Binding-site contacts:
Ligand atom N2 contacts residue ASN67 of chain 41.E at 2.9 Å (h-bond).
Ligand atom O7 contacts residue ASN67 of chain 41.E at 4.5 Å.
Ligand atom C5 contacts residue ASN67 of chain 41.E at 3.7 Å.
Ligand atom O7 contacts residue PHE90 of chain 41.E at 3.4 Å.
Ligand atom O7 contacts residue ARG89 of chain 41.E at 3.8 Å.
Ligand atom C2 contacts residue ASN67 of chain 41.E at 2.5 Å.
Ligand atom O5 contacts residue ASN67 of chain 41.E at 2.4 Å (h-bond).
Ligand atom C4 contacts residue ASN67 of chain 41.E at 4.2 Å.
Ligand atom C7 contacts residue PHE90 of chain 41.E at 4.1 Å (hydrophobic).
Ligand atom C3 contacts residue ASN67 of chain 41.E at 3.8 Å.
Ligand atom C1 contacts residue ASN67 of chain 41.E at 1.4 Å.
Ligand atom N2 contacts residue MET118 of chain 41.E at 3.9 Å.
Ligand atom C8 contacts residue ASN67 of chain 41.E at 3.9 Å.
Ligand atom O7 contacts residue MET118 of chain 41.E at 3.4 Å.
Ligand atom C7 contacts residue ASN67 of chain 41.E at 3.6 Å.
Ligand atom C7 contacts residue MET118 of chain 41.E at 4.1 Å (hydrophobic).

This small molecule binds to this protein.
Small molecule (SMILES): CC(=O)N[C@@H]1[C@@H](O)[C@H](O)[C@@H](CO)O[C@H]1O

Sequence of chain 41.E:
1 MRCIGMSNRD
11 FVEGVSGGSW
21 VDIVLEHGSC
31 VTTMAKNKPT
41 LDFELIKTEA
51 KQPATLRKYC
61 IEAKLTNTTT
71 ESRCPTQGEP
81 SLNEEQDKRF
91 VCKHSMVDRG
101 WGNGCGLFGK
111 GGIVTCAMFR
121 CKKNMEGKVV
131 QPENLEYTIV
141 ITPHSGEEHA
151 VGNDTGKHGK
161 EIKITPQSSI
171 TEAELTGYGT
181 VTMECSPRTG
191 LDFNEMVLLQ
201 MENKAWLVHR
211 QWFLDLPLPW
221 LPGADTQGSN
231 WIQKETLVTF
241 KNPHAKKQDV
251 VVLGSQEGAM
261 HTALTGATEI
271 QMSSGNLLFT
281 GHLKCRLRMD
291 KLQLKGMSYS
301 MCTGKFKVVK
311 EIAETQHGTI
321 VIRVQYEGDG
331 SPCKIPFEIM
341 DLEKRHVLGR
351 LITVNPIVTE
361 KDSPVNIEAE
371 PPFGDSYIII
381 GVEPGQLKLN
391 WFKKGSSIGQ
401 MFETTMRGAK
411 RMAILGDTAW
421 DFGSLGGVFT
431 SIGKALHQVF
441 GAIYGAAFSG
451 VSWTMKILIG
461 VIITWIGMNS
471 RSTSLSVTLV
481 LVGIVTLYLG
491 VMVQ